Binding-site contacts:
Ligand atom N7 contacts residue PHE682 of chain 1.A at 3.2 Å.
Ligand atom OP1 contacts residue ASP298 of chain 1.A at 3.2 Å (salt-bridge).
Ligand atom O3' contacts residue ASP298 of chain 1.A at 3.0 Å (salt-bridge).
Ligand atom OP1 contacts residue ALA306 of chain 1.A at 3.0 Å (h-bond).
Ligand atom N1 contacts residue HIS456 of chain 1.A at 3.2 Å (h-bond).
Ligand atom OP1 contacts residue MG1 of chain 1.C at 2.2 Å.
Ligand atom O3' contacts residue MG1 of chain 1.C at 2.1 Å.
Ligand atom P contacts residue ARG741 of chain 1.A at 3.3 Å.
Ligand atom OP1 contacts residue THR594 of chain 1.A at 2.6 Å (h-bond).
Ligand atom OP2 contacts residue HIS592 of chain 1.A at 3.2 Å (h-bond).
Ligand atom OP1 contacts residue LYS572 of chain 1.A at 3.1 Å (salt-bridge).
Ligand atom OP2 contacts residue ARG598 of chain 1.A at 2.8 Å (salt-bridge).
Ligand atom O3' contacts residue ASP304 of chain 1.A at 2.6 Å (salt-bridge).
Ligand atom O5' contacts residue LYS572 of chain 1.A at 3.2 Å (salt-bridge).
Ligand atom N6 contacts residue ARG650 of chain 1.A at 3.0 Å.
Ligand atom C2 contacts residue HIS456 of chain 1.A at 2.8 Å.
Ligand atom O2' contacts residue PRO299 of chain 1.A at 3.2 Å.
Ligand atom OP2 contacts residue ARG509 of chain 1.A at 2.9 Å (salt-bridge).
Ligand atom N6 contacts residue HIS456 of chain 1.A at 3.1 Å.
Ligand atom O2' contacts residue TYR409 of chain 1.A at 3.1 Å (h-bond).
Ligand atom N6 contacts residue GLU458 of chain 1.A at 2.7 Å (salt-bridge).
Ligand atom OP1 contacts residue ALA573 of chain 1.A at 2.8 Å (h-bond).
Ligand atom OP1 contacts residue HIS582 of chain 1.A at 3.0 Å (h-bond).
Ligand atom OP1 contacts residue ASP307 of chain 1.A at 3.0 Å (salt-bridge).
Ligand atom O2' contacts residue SER302 of chain 1.A at 3.1 Å (h-bond).
Ligand atom OP2 contacts residue ARG741 of chain 1.A at 2.3 Å (salt-bridge).
Ligand atom O2' contacts residue ASP298 of chain 1.A at 2.9 Å (salt-bridge).
Ligand atom O2' contacts residue ARG568 of chain 1.A at 3.2 Å.
Ligand atom O5' contacts residue ARG598 of chain 1.A at 3.2 Å (salt-bridge).
Ligand atom O3' contacts residue SER302 of chain 1.A at 3.1 Å.
Ligand atom O5' contacts residue ASP298 of chain 1.A at 3.2 Å (salt-bridge).
Ligand atom O4' contacts residue GLU485 of chain 1.A at 3.2 Å.
Ligand atom OP1 contacts residue ARG509 of chain 1.A at 2.9 Å (salt-bridge).
Ligand atom OP1 contacts residue TYR590 of chain 1.A at 2.6 Å (h-bond).
Ligand atom O4' contacts residue PHE679 of chain 1.A at 2.9 Å.
Ligand atom O3' contacts residue ASP307 of chain 1.A at 2.9 Å (salt-bridge).
Ligand atom N7 contacts residue ARG650 of chain 1.A at 3.1 Å (salt-bridge).
Ligand atom OP1 contacts residue HIS592 of chain 1.A at 3.1 Å (h-bond).
Ligand atom P contacts residue MG1 of chain 1.C at 2.7 Å.
Ligand atom O2' contacts residue GLU485 of chain 1.A at 2.6 Å (salt-bridge).

This small molecule binds to this protein.
Small molecule (SMILES): Nc1ncnc2c1ncn2[C@@H]1O[C@H](CO[P](=O)(O)O[C@H]2[C@@H](O)[C@H](n3cnc4c(N)ncnc43)O[C@@H]2CO[P](=O)(O)O[C@H]2[C@@H](O)[C@H](n3cnc4c(N)ncnc43)O[C@@H]2CO[P](=O)(O)O[C@H]2[C@@H](O)[C@H](n3cnc4c(N)ncnc43)O[C@@H]2CO[P](=O)(O)O[C@H]2[C@@H](O)[C@H](n3cnc4c(N)ncnc43)O[C@@H]2CO[P](=O)(O)O[C@H]2[C@@H](O)[C@H](n3cnc4c(N)ncnc43)O[C@@H]2CO[P](=O)(O)O[C@H]2[C@@H](O)[C@H](n3cnc4c(N)ncnc43)O[C@@H]2CO[P](=O)(O)O[C@H]2[C@@H](O)[C@H](n3cnc4c(N)ncnc43)O[C@@H]2CO[P](=O)(O)O[C@H]2[C@@H](O)[C@H](n3cnc4c(N)ncnc43)O[C@@H]2COP(=O)=O)[C@@H](O)[C@H]1O

Sequence of chain 1.A:
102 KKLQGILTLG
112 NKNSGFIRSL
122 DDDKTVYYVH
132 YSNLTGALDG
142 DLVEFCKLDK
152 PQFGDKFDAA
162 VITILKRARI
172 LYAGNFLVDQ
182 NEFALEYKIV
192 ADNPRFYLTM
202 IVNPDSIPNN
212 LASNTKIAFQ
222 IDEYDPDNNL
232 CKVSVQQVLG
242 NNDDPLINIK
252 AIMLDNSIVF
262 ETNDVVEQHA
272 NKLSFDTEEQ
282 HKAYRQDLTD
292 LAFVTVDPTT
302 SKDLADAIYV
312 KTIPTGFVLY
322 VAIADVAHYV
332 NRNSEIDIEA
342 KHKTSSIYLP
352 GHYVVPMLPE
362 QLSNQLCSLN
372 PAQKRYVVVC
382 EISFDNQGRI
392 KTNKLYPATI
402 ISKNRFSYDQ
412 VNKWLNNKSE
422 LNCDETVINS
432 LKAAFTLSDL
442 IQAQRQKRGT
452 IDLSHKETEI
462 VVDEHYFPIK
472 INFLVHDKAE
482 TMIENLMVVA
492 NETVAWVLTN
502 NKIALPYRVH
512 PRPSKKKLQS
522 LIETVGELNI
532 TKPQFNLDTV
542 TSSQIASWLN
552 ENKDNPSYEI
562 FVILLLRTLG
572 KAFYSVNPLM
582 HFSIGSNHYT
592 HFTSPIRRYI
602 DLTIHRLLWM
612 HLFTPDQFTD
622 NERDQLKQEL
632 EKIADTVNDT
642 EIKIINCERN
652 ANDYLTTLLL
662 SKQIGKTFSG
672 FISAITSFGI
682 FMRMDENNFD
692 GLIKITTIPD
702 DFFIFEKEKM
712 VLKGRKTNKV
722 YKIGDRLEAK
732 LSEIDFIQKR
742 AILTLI